The small molecule below binds the protein below.
Small molecule (SMILES): Cc1onc(O)c1C[C@H](N)C(=O)O

Sequence of chain 1.B:
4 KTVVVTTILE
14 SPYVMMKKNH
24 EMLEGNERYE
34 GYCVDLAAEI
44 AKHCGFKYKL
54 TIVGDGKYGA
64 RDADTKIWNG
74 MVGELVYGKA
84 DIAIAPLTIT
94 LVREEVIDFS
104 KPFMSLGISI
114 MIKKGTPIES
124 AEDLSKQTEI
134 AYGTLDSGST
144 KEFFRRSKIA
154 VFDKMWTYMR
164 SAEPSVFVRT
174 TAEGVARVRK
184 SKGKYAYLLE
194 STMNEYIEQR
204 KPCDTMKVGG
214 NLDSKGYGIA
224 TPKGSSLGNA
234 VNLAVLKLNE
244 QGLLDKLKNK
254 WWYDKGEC

Binding-site contacts:
Ligand atom CA contacts residue GLU193 of chain 1.B at 3.4 Å.
Ligand atom CE2 contacts residue PRO89 of chain 1.B at 3.9 Å (hydrophobic).
Ligand atom CA contacts residue THR91 of chain 1.B at 3.5 Å.
Ligand atom OE1 contacts residue THR143 of chain 1.B at 2.7 Å (h-bond).
Ligand atom OT2 contacts residue LEU90 of chain 1.B at 3.7 Å.
Ligand atom OT2 contacts residue PRO89 of chain 1.B at 3.8 Å.
Ligand atom CE2 contacts residue GLU193 of chain 1.B at 3.5 Å.
Ligand atom N contacts residue THR91 of chain 1.B at 2.9 Å (h-bond).
Ligand atom CG contacts residue GLU193 of chain 1.B at 3.4 Å.
Ligand atom CE2 contacts residue MET196 of chain 1.B at 3.8 Å (hydrophobic).
Ligand atom CA contacts residue PRO89 of chain 1.B at 4.1 Å (hydrophobic).
Ligand atom C contacts residue ARG96 of chain 1.B at 3.6 Å.
Ligand atom CA contacts residue SER142 of chain 1.B at 3.4 Å.
Ligand atom CB contacts residue GLU193 of chain 1.B at 4.0 Å.
Ligand atom NE1 contacts residue LEU192 of chain 1.B at 3.7 Å.
Ligand atom NE1 contacts residue GLU193 of chain 1.B at 3.0 Å (salt-bridge).
Ligand atom CD1 contacts residue GLU193 of chain 1.B at 3.7 Å.
Ligand atom OT2 contacts residue TYR61 of chain 1.B at 3.6 Å.
Ligand atom OE2 contacts residue MET196 of chain 1.B at 3.3 Å.
Ligand atom CD2 contacts residue GLU193 of chain 1.B at 3.1 Å.
Ligand atom N contacts residue TYR220 of chain 1.B at 3.7 Å.
Ligand atom CE2 contacts residue TYR61 of chain 1.B at 3.3 Å (hydrophobic).
Ligand atom OT1 contacts residue GLY141 of chain 1.B at 3.2 Å.
Ligand atom C contacts residue TYR61 of chain 1.B at 3.7 Å (hydrophobic).
Ligand atom OT1 contacts residue TYR61 of chain 1.B at 3.5 Å.
Ligand atom CD1 contacts residue THR143 of chain 1.B at 3.8 Å.
Ligand atom CD2 contacts residue MET196 of chain 1.B at 4.1 Å (hydrophobic).
Ligand atom CB contacts residue LEU138 of chain 1.B at 3.8 Å (hydrophobic).
Ligand atom N contacts residue PRO89 of chain 1.B at 2.8 Å (h-bond).
Ligand atom N contacts residue GLU193 of chain 1.B at 2.7 Å (salt-bridge).
Ligand atom OT2 contacts residue ARG96 of chain 1.B at 2.8 Å (salt-bridge).
Ligand atom OT2 contacts residue SER142 of chain 1.B at 3.7 Å.
Ligand atom C contacts residue THR91 of chain 1.B at 3.8 Å.
Ligand atom CE2 contacts residue TYR220 of chain 1.B at 3.7 Å (hydrophobic).
Ligand atom CB contacts residue TYR61 of chain 1.B at 3.7 Å (hydrophobic).
Ligand atom C contacts residue SER142 of chain 1.B at 3.3 Å.
Ligand atom OT1 contacts residue SER142 of chain 1.B at 2.9 Å (h-bond).
Ligand atom OT2 contacts residue THR91 of chain 1.B at 3.0 Å (h-bond).
Ligand atom OT1 contacts residue ARG96 of chain 1.B at 3.0 Å (salt-bridge).
Ligand atom OE2 contacts residue GLU193 of chain 1.B at 3.4 Å (salt-bridge).